The protein below binds the small molecule below.
Small molecule (SMILES): CC(=O)N[C@@H]1[C@@H](O)[C@H](O)[C@@H](CO)O[C@H]1O

Sequence of chain 2.A:
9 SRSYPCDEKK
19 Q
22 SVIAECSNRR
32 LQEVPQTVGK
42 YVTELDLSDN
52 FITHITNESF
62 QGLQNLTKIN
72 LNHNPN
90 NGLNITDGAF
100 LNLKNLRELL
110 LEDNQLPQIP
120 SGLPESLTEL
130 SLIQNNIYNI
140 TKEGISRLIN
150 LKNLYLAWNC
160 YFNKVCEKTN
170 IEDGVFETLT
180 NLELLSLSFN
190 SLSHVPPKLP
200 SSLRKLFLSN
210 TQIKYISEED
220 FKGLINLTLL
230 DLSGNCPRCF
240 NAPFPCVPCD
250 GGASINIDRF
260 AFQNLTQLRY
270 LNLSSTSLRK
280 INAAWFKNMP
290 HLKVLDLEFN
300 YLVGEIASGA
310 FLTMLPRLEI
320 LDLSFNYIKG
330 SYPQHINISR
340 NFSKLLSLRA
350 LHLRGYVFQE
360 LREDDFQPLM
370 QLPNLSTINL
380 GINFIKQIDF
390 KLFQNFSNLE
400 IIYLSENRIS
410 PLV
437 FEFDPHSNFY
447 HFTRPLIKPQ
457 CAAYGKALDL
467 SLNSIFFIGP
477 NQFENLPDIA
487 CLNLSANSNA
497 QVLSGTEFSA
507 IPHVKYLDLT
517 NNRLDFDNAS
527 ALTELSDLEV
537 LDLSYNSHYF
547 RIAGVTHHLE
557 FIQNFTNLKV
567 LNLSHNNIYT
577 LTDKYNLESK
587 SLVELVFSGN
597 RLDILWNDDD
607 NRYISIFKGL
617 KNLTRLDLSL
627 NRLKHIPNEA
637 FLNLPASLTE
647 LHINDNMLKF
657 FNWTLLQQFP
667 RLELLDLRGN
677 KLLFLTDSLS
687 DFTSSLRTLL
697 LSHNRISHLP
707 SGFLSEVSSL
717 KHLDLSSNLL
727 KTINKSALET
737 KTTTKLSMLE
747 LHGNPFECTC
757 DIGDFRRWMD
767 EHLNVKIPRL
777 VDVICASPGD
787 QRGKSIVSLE

Binding-site contacts:
Ligand atom C5 contacts residue GLN559 of chain 2.A at 4.2 Å.
Ligand atom C3 contacts residue ASN560 of chain 2.A at 3.8 Å.
Ligand atom C7 contacts residue THR529 of chain 2.A at 4.3 Å.
Ligand atom O5 contacts residue GLN559 of chain 2.A at 4.2 Å.
Ligand atom O5 contacts residue ASN560 of chain 2.A at 2.3 Å (h-bond).
Ligand atom O6 contacts residue GLN559 of chain 2.A at 4.2 Å.
Ligand atom C1 contacts residue ASN560 of chain 2.A at 1.4 Å.
Ligand atom C7 contacts residue ASN560 of chain 2.A at 3.5 Å.
Ligand atom N2 contacts residue ASN560 of chain 2.A at 3.1 Å (h-bond).
Ligand atom O7 contacts residue ASN560 of chain 2.A at 3.5 Å (h-bond).
Ligand atom C8 contacts residue THR529 of chain 2.A at 3.4 Å.
Ligand atom C2 contacts residue ASN560 of chain 2.A at 2.6 Å.
Ligand atom C4 contacts residue ASN560 of chain 2.A at 4.3 Å.
Ligand atom C6 contacts residue GLN559 of chain 2.A at 4.0 Å.
Ligand atom C8 contacts residue SER526 of chain 2.A at 4.2 Å.
Ligand atom C5 contacts residue ASN560 of chain 2.A at 3.6 Å.